Sequence of chain 1.A:
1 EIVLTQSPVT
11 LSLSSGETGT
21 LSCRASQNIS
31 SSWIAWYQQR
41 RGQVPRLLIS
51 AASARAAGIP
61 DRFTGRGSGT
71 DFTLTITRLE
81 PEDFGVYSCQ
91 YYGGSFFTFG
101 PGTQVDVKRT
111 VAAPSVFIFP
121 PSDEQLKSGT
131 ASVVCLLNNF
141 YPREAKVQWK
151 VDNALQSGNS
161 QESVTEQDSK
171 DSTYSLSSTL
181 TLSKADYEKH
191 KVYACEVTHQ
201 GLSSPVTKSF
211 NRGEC

Binding-site contacts:
Ligand atom C7 contacts residue GLN27 of chain 1.A at 4.5 Å.
Ligand atom C2 contacts residue ASN28 of chain 1.A at 2.5 Å.
Ligand atom C4 contacts residue ASN28 of chain 1.A at 4.2 Å.
Ligand atom C1 contacts residue ASN28 of chain 1.A at 1.4 Å.
Ligand atom O5 contacts residue ASN28 of chain 1.A at 2.4 Å (h-bond).
Ligand atom N2 contacts residue ASN28 of chain 1.A at 2.9 Å (h-bond).
Ligand atom N2 contacts residue THR70 of chain 1.A at 4.4 Å.
Ligand atom O7 contacts residue ASN28 of chain 1.A at 2.9 Å (h-bond).
Ligand atom C5 contacts residue ASN28 of chain 1.A at 3.7 Å.
Ligand atom C8 contacts residue SER26 of chain 1.A at 3.2 Å.
Ligand atom C8 contacts residue GLN27 of chain 1.A at 3.7 Å.
Ligand atom C8 contacts residue ASN28 of chain 1.A at 4.1 Å.
Ligand atom C3 contacts residue ASN28 of chain 1.A at 3.8 Å.
Ligand atom C7 contacts residue ASN28 of chain 1.A at 3.1 Å.

The protein below binds the small molecule below.
Small molecule (SMILES): CC(=O)N[C@@H]1[C@@H](O)[C@H](O)[C@@H](CO)O[C@H]1O